Binding-site contacts:
Ligand atom O1A contacts residue ASP98 of chain 1.A at 3.1 Å (salt-bridge).
Ligand atom PB contacts residue HIS135 of chain 1.A at 3.7 Å.
Ligand atom O3B contacts residue PRO129 of chain 1.A at 3.3 Å.
Ligand atom PG contacts residue MG1 of chain 1.C at 3.5 Å.
Ligand atom O3B contacts residue SER128 of chain 1.A at 3.7 Å.
Ligand atom O2B contacts residue THR168 of chain 1.A at 2.6 Å (h-bond).
Ligand atom O1G contacts residue MG1 of chain 1.C at 2.4 Å.
Ligand atom PG contacts residue SER128 of chain 1.A at 3.5 Å.
Ligand atom C2' contacts residue TYR166 of chain 1.A at 3.5 Å (hydrophobic).
Ligand atom C5' contacts residue ASP98 of chain 1.A at 3.7 Å.
Ligand atom C8 contacts residue ARG165 of chain 1.A at 3.2 Å.
Ligand atom O3' contacts residue THR168 of chain 1.A at 3.4 Å (h-bond).
Ligand atom O3A contacts residue LYS47 of chain 1.A at 3.6 Å.
Ligand atom O4' contacts residue ARG165 of chain 1.A at 3.0 Å (salt-bridge).
Ligand atom N9 contacts residue ARG165 of chain 1.A at 3.7 Å.
Ligand atom O3G contacts residue LYS47 of chain 1.A at 3.5 Å (salt-bridge).
Ligand atom C8 contacts residue TYR166 of chain 1.A at 3.2 Å (hydrophobic).
Ligand atom PB contacts residue MG1 of chain 1.C at 3.2 Å.
Ligand atom O2G contacts residue SER128 of chain 1.A at 2.4 Å (h-bond).
Ligand atom N7 contacts residue TYR166 of chain 1.A at 3.6 Å.
Ligand atom O1A contacts residue ASP100 of chain 1.A at 3.1 Å (salt-bridge).
Ligand atom O1G contacts residue ASP100 of chain 1.A at 3.2 Å (salt-bridge).
Ligand atom O2G contacts residue SER130 of chain 1.A at 3.3 Å.
Ligand atom N2 contacts residue LYS47 of chain 1.A at 2.9 Å (salt-bridge).
Ligand atom O3A contacts residue MG1 of chain 1.C at 3.6 Å.
Ligand atom N7 contacts residue ARG165 of chain 1.A at 3.5 Å (salt-bridge).
Ligand atom N9 contacts residue TYR166 of chain 1.A at 3.4 Å.
Ligand atom O1B contacts residue MG1 of chain 1.C at 2.2 Å.
Ligand atom O2B contacts residue HIS135 of chain 1.A at 3.5 Å.
Ligand atom O3G contacts residue SER130 of chain 1.A at 2.9 Å (h-bond).
Ligand atom O1B contacts residue ASP98 of chain 1.A at 3.2 Å (salt-bridge).
Ligand atom O1B contacts residue HIS135 of chain 1.A at 2.6 Å (h-bond).
Ligand atom C5 contacts residue TYR166 of chain 1.A at 3.6 Å (hydrophobic).
Ligand atom PA contacts residue MG1 of chain 1.C at 3.2 Å.
Ligand atom O1A contacts residue MG1 of chain 1.C at 2.0 Å.
Ligand atom C1' contacts residue TYR166 of chain 1.A at 2.9 Å (hydrophobic).
Ligand atom C4 contacts residue TYR166 of chain 1.A at 3.4 Å (hydrophobic).
Ligand atom O3B contacts residue LYS47 of chain 1.A at 3.6 Å.
Ligand atom C2 contacts residue LYS47 of chain 1.A at 3.1 Å.
Ligand atom N3 contacts residue LYS47 of chain 1.A at 3.5 Å (salt-bridge).

Sequence of chain 1.A:
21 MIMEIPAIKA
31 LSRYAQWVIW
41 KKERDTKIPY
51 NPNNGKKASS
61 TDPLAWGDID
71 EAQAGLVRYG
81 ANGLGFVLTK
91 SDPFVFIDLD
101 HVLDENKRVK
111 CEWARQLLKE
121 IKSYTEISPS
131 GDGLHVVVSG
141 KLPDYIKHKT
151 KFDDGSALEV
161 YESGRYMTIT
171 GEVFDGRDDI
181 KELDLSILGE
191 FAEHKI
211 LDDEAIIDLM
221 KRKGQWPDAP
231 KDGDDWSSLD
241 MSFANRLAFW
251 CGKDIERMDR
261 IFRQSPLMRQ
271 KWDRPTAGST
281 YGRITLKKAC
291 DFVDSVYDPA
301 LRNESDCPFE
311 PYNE

The protein below binds the small molecule below.
Small molecule (SMILES): Nc1nc2c(ncn2[C@H]2C[C@H](O)[C@@H](CO[P](=O)(O)O[P](=O)(O)OP(=O)(O)O)O2)c(=O)[nH]1